Sequence of chain 2.A:
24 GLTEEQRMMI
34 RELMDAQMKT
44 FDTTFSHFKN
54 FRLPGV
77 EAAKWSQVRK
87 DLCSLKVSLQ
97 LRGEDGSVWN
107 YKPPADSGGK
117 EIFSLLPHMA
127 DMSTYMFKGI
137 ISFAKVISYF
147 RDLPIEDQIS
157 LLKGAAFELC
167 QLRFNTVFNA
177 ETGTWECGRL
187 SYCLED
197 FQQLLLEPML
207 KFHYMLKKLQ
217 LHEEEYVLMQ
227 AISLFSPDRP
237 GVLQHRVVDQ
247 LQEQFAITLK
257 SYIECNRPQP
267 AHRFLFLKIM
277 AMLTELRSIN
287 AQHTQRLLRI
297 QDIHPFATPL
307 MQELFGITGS

Binding-site contacts:
Ligand atom C5 contacts residue S6H1 of chain 2.E at 3.6 Å.
Ligand atom C18 contacts residue HIS289 of chain 2.A at 3.5 Å.
Ligand atom C17 contacts residue ARG292 of chain 2.A at 3.6 Å.
Ligand atom C18 contacts residue S6H1 of chain 2.E at 3.9 Å.
Ligand atom C10 contacts residue S6E1 of chain 2.D at 4.0 Å.
Ligand atom C6 contacts residue S6H1 of chain 2.E at 4.1 Å.
Ligand atom C2 contacts residue PHE311 of chain 2.A at 4.0 Å (hydrophobic).
Ligand atom O17 contacts residue ASP87 of chain 2.A at 3.2 Å (salt-bridge).
Ligand atom O3 contacts residue PHE133 of chain 2.A at 3.2 Å.
Ligand atom O17 contacts residue ARG292 of chain 2.A at 2.4 Å (salt-bridge).
Ligand atom C5 contacts residue S6E1 of chain 2.D at 3.6 Å.
Ligand atom C3 contacts residue S6E1 of chain 2.D at 4.0 Å.
Ligand atom O3 contacts residue PHE311 of chain 2.A at 4.1 Å.
Ligand atom C4 contacts residue MET307 of chain 2.A at 3.8 Å (hydrophobic).
Ligand atom C16 contacts residue ASP87 of chain 2.A at 3.5 Å.
Ligand atom C4 contacts residue S6E1 of chain 2.D at 3.7 Å.
Ligand atom C2 contacts residue LEU293 of chain 2.A at 3.4 Å (hydrophobic).
Ligand atom C8 contacts residue S6E1 of chain 2.D at 4.0 Å.
Ligand atom C17 contacts residue ASP87 of chain 2.A at 3.4 Å.
Ligand atom C3 contacts residue S6H1 of chain 2.E at 4.0 Å.
Ligand atom C6 contacts residue MET125 of chain 2.A at 4.0 Å (hydrophobic).
Ligand atom C3 contacts residue SER129 of chain 2.A at 3.7 Å.
Ligand atom O3 contacts residue SER129 of chain 2.A at 3.2 Å.
Ligand atom C8 contacts residue S6H1 of chain 2.E at 4.0 Å.
Ligand atom C11 contacts residue HIS289 of chain 2.A at 3.5 Å.
Ligand atom C1 contacts residue LEU293 of chain 2.A at 3.5 Å (hydrophobic).
Ligand atom O3 contacts residue MET307 of chain 2.A at 3.7 Å.
Ligand atom C3 contacts residue MET307 of chain 2.A at 3.8 Å (hydrophobic).
Ligand atom C10 contacts residue LEU293 of chain 2.A at 4.1 Å (hydrophobic).
Ligand atom C16 contacts residue LEU88 of chain 2.A at 3.9 Å (hydrophobic).
Ligand atom C4 contacts residue S6H1 of chain 2.E at 3.7 Å.
Ligand atom C3 contacts residue LEU293 of chain 2.A at 3.9 Å (hydrophobic).
Ligand atom C12 contacts residue HIS289 of chain 2.A at 3.6 Å.
Ligand atom C18 contacts residue S6E1 of chain 2.D at 4.0 Å.
Ligand atom C10 contacts residue S6H1 of chain 2.E at 3.9 Å.
Ligand atom C7 contacts residue LEU122 of chain 2.A at 3.7 Å (hydrophobic).
Ligand atom C4 contacts residue SER129 of chain 2.A at 3.3 Å.
Ligand atom C12 contacts residue ARG292 of chain 2.A at 3.8 Å.
Ligand atom C6 contacts residue PHE302 of chain 2.A at 4.0 Å (hydrophobic).
Ligand atom O17 contacts residue SER90 of chain 2.A at 3.2 Å (h-bond).

A small-molecule ligand and the protein it binds are described below.
Small molecule (SMILES): C[C@]12CC[C@@H]3c4ccc(O)cc4CC[C@H]3[C@@H]1CC[C@@H]2O